The protein below binds the small molecule below.
Small molecule (SMILES): C[C@]12C=CC(=O)C=C1CC[C@@H]1[C@@H]2[C@@H](O)C[C@@]2(C)[C@H]1C[C@H]1O[C@@H](C3CCCCC3)O[C@]12C(=O)CO

Binding-site contacts:
Ligand atom O29 contacts residue THR233 of chain 1.A at 2.7 Å (h-bond).
Ligand atom O16 contacts residue LEU54 of chain 1.A at 3.7 Å.
Ligand atom O19 contacts residue PHE229 of chain 1.A at 3.5 Å.
Ligand atom C34 contacts residue PHE117 of chain 1.A at 3.7 Å (hydrophobic).
Ligand atom C30 contacts residue MET140 of chain 1.A at 3.8 Å (hydrophobic).
Ligand atom C33 contacts residue LEU98 of chain 1.A at 3.8 Å (hydrophobic).
Ligand atom C37 contacts residue LEU57 of chain 1.A at 3.6 Å (hydrophobic).
Ligand atom C25 contacts residue MET133 of chain 1.A at 3.8 Å (hydrophobic).
Ligand atom C23 contacts residue MET128 of chain 1.A at 3.8 Å (hydrophobic).
Ligand atom C3 contacts residue ASN58 of chain 1.A at 3.3 Å.
Ligand atom C21 contacts residue LEU57 of chain 1.A at 3.5 Å (hydrophobic).
Ligand atom O29 contacts residue ASN58 of chain 1.A at 3.0 Å (h-bond).
Ligand atom O40 contacts residue ALA61 of chain 1.A at 3.6 Å.
Ligand atom O35 contacts residue GLN64 of chain 1.A at 3.3 Å (h-bond).
Ligand atom C1 contacts residue ASN58 of chain 1.A at 3.5 Å.
Ligand atom O27 contacts residue THR233 of chain 1.A at 3.2 Å (h-bond).
Ligand atom C22 contacts residue PHE117 of chain 1.A at 3.8 Å (hydrophobic).
Ligand atom O29 contacts residue VAL242 of chain 1.A at 3.5 Å.
Ligand atom C37 contacts residue ALA61 of chain 1.A at 3.6 Å (hydrophobic).
Ligand atom O35 contacts residue ARG105 of chain 1.A at 3.0 Å (salt-bridge).
Ligand atom O29 contacts residue PHE244 of chain 1.A at 3.7 Å.
Ligand atom C36 contacts residue GLN64 of chain 1.A at 3.4 Å.
Ligand atom C39 contacts residue ALA61 of chain 1.A at 3.7 Å (hydrophobic).
Ligand atom C3 contacts residue LEU57 of chain 1.A at 3.8 Å (hydrophobic).
Ligand atom O40 contacts residue ASN58 of chain 1.A at 3.0 Å (h-bond).
Ligand atom C4 contacts residue LEU57 of chain 1.A at 3.7 Å (hydrophobic).
Ligand atom O40 contacts residue LEU57 of chain 1.A at 3.8 Å.
Ligand atom C28 contacts residue THR233 of chain 1.A at 3.8 Å.
Ligand atom C4 contacts residue ASN58 of chain 1.A at 3.6 Å.
Ligand atom O27 contacts residue CYS230 of chain 1.A at 3.2 Å.
Ligand atom C39 contacts residue LEU98 of chain 1.A at 3.6 Å (hydrophobic).
Ligand atom C24 contacts residue MET133 of chain 1.A at 3.1 Å (hydrophobic).
Ligand atom O27 contacts residue PHE229 of chain 1.A at 3.4 Å.
Ligand atom C28 contacts residue LEU54 of chain 1.A at 3.8 Å (hydrophobic).
Ligand atom O19 contacts residue LEU136 of chain 1.A at 3.9 Å.
Ligand atom C28 contacts residue ASN58 of chain 1.A at 3.7 Å.
Ligand atom O35 contacts residue PHE117 of chain 1.A at 3.7 Å.
Ligand atom C34 contacts residue GLN64 of chain 1.A at 3.4 Å.
Ligand atom C26 contacts residue PHE229 of chain 1.A at 3.8 Å (hydrophobic).
Ligand atom C17 contacts residue PHE229 of chain 1.A at 3.7 Å (hydrophobic).

Sequence of chain 1.A:
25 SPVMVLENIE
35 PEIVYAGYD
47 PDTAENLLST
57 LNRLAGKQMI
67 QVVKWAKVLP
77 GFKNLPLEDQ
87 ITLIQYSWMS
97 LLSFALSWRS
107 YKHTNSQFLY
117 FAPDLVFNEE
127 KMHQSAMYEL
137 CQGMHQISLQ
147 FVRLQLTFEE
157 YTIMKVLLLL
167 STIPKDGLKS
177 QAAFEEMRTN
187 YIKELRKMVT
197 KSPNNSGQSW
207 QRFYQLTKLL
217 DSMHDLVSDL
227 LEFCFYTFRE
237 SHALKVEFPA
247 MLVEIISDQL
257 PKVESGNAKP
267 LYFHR